Sequence of chain 1.A:
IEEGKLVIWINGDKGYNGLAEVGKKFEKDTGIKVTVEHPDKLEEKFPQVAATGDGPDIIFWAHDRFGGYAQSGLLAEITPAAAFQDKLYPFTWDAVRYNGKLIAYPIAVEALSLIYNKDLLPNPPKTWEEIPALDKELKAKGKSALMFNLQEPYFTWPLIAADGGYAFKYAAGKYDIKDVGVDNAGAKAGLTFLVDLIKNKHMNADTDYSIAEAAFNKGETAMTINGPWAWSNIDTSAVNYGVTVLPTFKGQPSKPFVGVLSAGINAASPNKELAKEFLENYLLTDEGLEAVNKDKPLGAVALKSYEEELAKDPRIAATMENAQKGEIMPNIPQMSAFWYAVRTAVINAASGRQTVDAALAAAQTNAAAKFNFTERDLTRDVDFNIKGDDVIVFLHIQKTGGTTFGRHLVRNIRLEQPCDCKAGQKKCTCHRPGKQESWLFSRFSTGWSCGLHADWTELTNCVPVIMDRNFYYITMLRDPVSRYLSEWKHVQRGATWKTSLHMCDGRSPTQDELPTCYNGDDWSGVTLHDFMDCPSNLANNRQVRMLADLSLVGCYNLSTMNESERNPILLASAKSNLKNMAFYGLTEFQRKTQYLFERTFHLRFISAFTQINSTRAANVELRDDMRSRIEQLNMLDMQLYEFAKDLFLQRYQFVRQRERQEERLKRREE

The protein below binds the small molecule below.
Small molecule (SMILES): Nc1ncnc2c1ncn2[C@@H]1O[C@H](COP(=O)(O)O)[C@@H](OP(=O)(O)O)[C@H]1O

Binding-site contacts:
Ligand atom O3' contacts residue SER496 of chain 1.A at 3.4 Å (h-bond).
Ligand atom O4P contacts residue LYS401 of chain 1.A at 2.7 Å (salt-bridge).
Ligand atom O4' contacts residue GLY403 of chain 1.A at 3.2 Å.
Ligand atom O3P contacts residue THR625 of chain 1.A at 3.5 Å.
Ligand atom O5' contacts residue THR402 of chain 1.A at 3.6 Å.
Ligand atom P1 contacts residue ARG626 of chain 1.A at 3.6 Å.
Ligand atom O3P contacts residue ARG488 of chain 1.A at 3.0 Å (salt-bridge).
Ligand atom N1 contacts residue ILE622 of chain 1.A at 3.1 Å (h-bond).
Ligand atom C4' contacts residue ARG488 of chain 1.A at 3.5 Å.
Ligand atom O2P contacts residue THR625 of chain 1.A at 3.5 Å.
Ligand atom C2 contacts residue ILE622 of chain 1.A at 3.1 Å (hydrophobic).
Ligand atom O2P contacts residue ARG626 of chain 1.A at 2.8 Å (salt-bridge).
Ligand atom P1 contacts residue SER496 of chain 1.A at 3.4 Å.
Ligand atom O3P contacts residue ALA627 of chain 1.A at 2.8 Å (h-bond).
Ligand atom O5P contacts residue LYS401 of chain 1.A at 3.2 Å (salt-bridge).
Ligand atom O5' contacts residue LYS401 of chain 1.A at 3.4 Å.
Ligand atom O3P contacts residue SER496 of chain 1.A at 3.5 Å.
Ligand atom C8 contacts residue THR406 of chain 1.A at 3.4 Å.
Ligand atom N3 contacts residue ILE622 of chain 1.A at 3.6 Å.
Ligand atom N6 contacts residue GLN600 of chain 1.A at 3.3 Å.
Ligand atom O1P contacts residue SER496 of chain 1.A at 2.7 Å (h-bond).
Ligand atom O2' contacts residue THR625 of chain 1.A at 3.5 Å.
Ligand atom O5' contacts residue GLY403 of chain 1.A at 2.9 Å (h-bond).
Ligand atom N6 contacts residue THR620 of chain 1.A at 2.8 Å (h-bond).
Ligand atom C3' contacts residue EDO1 of chain 1.O at 3.7 Å.
Ligand atom N1 contacts residue GLN621 of chain 1.A at 3.6 Å (h-bond).
Ligand atom N7 contacts residue THR406 of chain 1.A at 2.9 Å (h-bond).
Ligand atom O2' contacts residue EDO1 of chain 1.O at 3.5 Å.
Ligand atom O6P contacts residue THR405 of chain 1.A at 2.6 Å (h-bond).
Ligand atom O5P contacts residue HIS398 of chain 1.A at 2.8 Å (h-bond).
Ligand atom P2 contacts residue GLY404 of chain 1.A at 3.6 Å.
Ligand atom O5P contacts residue GLY403 of chain 1.A at 3.3 Å (h-bond).
Ligand atom O2P contacts residue EDO1 of chain 1.O at 2.8 Å (h-bond).
Ligand atom C6 contacts residue GLN600 of chain 1.A at 3.6 Å.
Ligand atom N3 contacts residue THR597 of chain 1.A at 3.6 Å.
Ligand atom O3P contacts residue ARG626 of chain 1.A at 3.3 Å (salt-bridge).
Ligand atom O5P contacts residue GLY404 of chain 1.A at 2.9 Å (h-bond).
Ligand atom O3' contacts residue ARG488 of chain 1.A at 3.0 Å (salt-bridge).
Ligand atom O6P contacts residue GLY404 of chain 1.A at 3.4 Å (h-bond).
Ligand atom O5P contacts residue THR402 of chain 1.A at 3.2 Å (h-bond).